The protein below binds the small molecule below.
Small molecule (SMILES): Cc1cn([C@H]2C[C@H](O[P](=O)(O)OC[C@H]3O[C@@H](n4cc(C)c(=O)[nH]c4=O)C[C@@H]3O[P](=O)(O)OC[C@H]3O[C@@H](n4cc(C)c(=O)[nH]c4=O)C[C@@H]3O[P](=O)(O)OC[C@H]3O[C@@H](n4cc(C)c(=O)[nH]c4=O)C[C@@H]3O[P](=O)(O)OC[C@H]3O[C@@H](n4cc(C)c(=O)[nH]c4=O)C[C@@H]3O[P](=O)(O)OC[C@H]3O[C@@H](n4cc(C)c(=O)[nH]c4=O)C[C@@H]3O[P](=O)(O)OC[C@H]3O[C@@H](n4cc(C)c(=O)[nH]c4=O)C[C@@H]3O[P](=O)(O)OC[C@H]3O[C@@H](n4cc(C)c(=O)[nH]c4=O)C[C@@H]3O[P](=O)(O)OC[C@H]3O[C@@H](n4cc(C)c(=O)[nH]c4=O)C[C@@H]3O)[C@@H](COP(=O)=O)O2)c(=O)[nH]c1=O

Binding-site contacts:
Ligand atom C5 contacts residue PHE18 of chain 13.A at 3.4 Å (hydrophobic).
Ligand atom C4' contacts residue ASP94 of chain 11.A at 3.6 Å.
Ligand atom N3 contacts residue LYS21 of chain 2.A at 3.1 Å (salt-bridge).
Ligand atom OP1 contacts residue HIS93 of chain 11.A at 2.6 Å (h-bond).
Ligand atom O2 contacts residue LEU69 of chain 11.A at 3.5 Å.
Ligand atom C7 contacts residue SER25 of chain 13.A at 3.4 Å.
Ligand atom C7 contacts residue HIS93 of chain 11.A at 3.5 Å.
Ligand atom O4 contacts residue LYS21 of chain 2.A at 3.4 Å (salt-bridge).
Ligand atom OP1 contacts residue ALA71 of chain 11.A at 3.0 Å (h-bond).
Ligand atom C4 contacts residue PHE18 of chain 13.A at 3.4 Å (hydrophobic).
Ligand atom O2 contacts residue ASP94 of chain 11.A at 3.0 Å (salt-bridge).
Ligand atom O4' contacts residue LEU98 of chain 11.A at 3.4 Å.
Ligand atom O3' contacts residue SER38 of chain 11.A at 3.4 Å (h-bond).
Ligand atom N3 contacts residue ARG45 of chain 11.A at 3.5 Å (salt-bridge).
Ligand atom OP1 contacts residue LYS107 of chain 11.A at 2.8 Å (salt-bridge).
Ligand atom C6 contacts residue TRP64 of chain 13.A at 3.4 Å (hydrophobic).
Ligand atom O4' contacts residue TRP54 of chain 13.A at 3.5 Å (h-bond).
Ligand atom C2 contacts residue PHE12 of chain 13.A at 3.4 Å (hydrophobic).
Ligand atom C5 contacts residue HIS93 of chain 11.A at 3.5 Å.
Ligand atom O4 contacts residue SER16 of chain 13.A at 3.0 Å (h-bond).
Ligand atom C1' contacts residue ASP94 of chain 11.A at 3.2 Å.
Ligand atom O2 contacts residue LYS21 of chain 2.A at 3.5 Å.
Ligand atom OP2 contacts residue LYS107 of chain 11.A at 2.6 Å (salt-bridge).
Ligand atom C1' contacts residue LEU98 of chain 11.A at 3.4 Å (hydrophobic).
Ligand atom O3' contacts residue ALA71 of chain 11.A at 3.4 Å.
Ligand atom C5' contacts residue TYR62 of chain 13.A at 3.2 Å (hydrophobic).
Ligand atom O4' contacts residue ASP94 of chain 11.A at 3.3 Å (salt-bridge).
Ligand atom O4' contacts residue TRP64 of chain 13.A at 3.4 Å (h-bond).
Ligand atom C6 contacts residue PHE18 of chain 13.A at 3.5 Å (hydrophobic).
Ligand atom N3 contacts residue PHE92 of chain 11.A at 3.3 Å (h-bond).
Ligand atom O2 contacts residue MET97 of chain 11.A at 3.3 Å.
Ligand atom C2 contacts residue PHE18 of chain 13.A at 3.5 Å (hydrophobic).
Ligand atom OP1 contacts residue TYR62 of chain 13.A at 2.8 Å (h-bond).
Ligand atom O4' contacts residue HIS93 of chain 11.A at 3.6 Å.
Ligand atom OP1 contacts residue LYS61 of chain 13.A at 3.0 Å.
Ligand atom O4' contacts residue MET50 of chain 11.A at 3.5 Å.
Ligand atom N3 contacts residue PHE18 of chain 13.A at 3.5 Å.
Ligand atom C7 contacts residue LEU36 of chain 11.A at 3.4 Å (hydrophobic).
Ligand atom O2 contacts residue ARG60 of chain 13.A at 3.4 Å.
Ligand atom O2 contacts residue PHE12 of chain 13.A at 2.9 Å.

Sequence of chain 13.A:
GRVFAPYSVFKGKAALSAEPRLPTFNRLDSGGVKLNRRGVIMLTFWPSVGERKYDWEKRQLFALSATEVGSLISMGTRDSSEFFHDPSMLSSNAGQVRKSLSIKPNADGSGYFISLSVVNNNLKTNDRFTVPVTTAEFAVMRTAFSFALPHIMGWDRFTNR

Sequence of chain 11.A:
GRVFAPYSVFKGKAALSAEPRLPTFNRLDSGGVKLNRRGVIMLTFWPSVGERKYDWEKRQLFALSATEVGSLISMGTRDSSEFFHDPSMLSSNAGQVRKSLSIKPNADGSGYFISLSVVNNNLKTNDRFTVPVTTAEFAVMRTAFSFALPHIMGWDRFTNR

Sequence of chain 2.A:
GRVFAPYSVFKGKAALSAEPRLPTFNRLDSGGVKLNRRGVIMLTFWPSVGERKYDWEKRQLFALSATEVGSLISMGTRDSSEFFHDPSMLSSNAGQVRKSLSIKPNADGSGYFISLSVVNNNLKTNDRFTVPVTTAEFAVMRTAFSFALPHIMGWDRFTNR